Binding-site contacts:
Ligand atom C6 contacts residue LYS92 of chain 1.B at 4.0 Å.
Ligand atom C2 contacts residue TYR72 of chain 1.B at 3.5 Å (hydrophobic).
Ligand atom C contacts residue THR11 of chain 1.B at 3.2 Å.
Ligand atom CL contacts residue THR11 of chain 1.B at 3.4 Å.
Ligand atom N1 contacts residue GLU87 of chain 1.B at 3.6 Å (salt-bridge).
Ligand atom C5 contacts residue ILE96 of chain 1.B at 4.1 Å (hydrophobic).
Ligand atom CL contacts residue PRO9 of chain 1.B at 3.6 Å.
Ligand atom O2 contacts residue GLU87 of chain 1.B at 3.6 Å.
Ligand atom C4 contacts residue TYR72 of chain 1.B at 3.5 Å (hydrophobic).
Ligand atom O contacts residue GLU87 of chain 1.B at 3.0 Å (salt-bridge).
Ligand atom C7 contacts residue GLU87 of chain 1.B at 3.7 Å.
Ligand atom O1 contacts residue ILE96 of chain 1.B at 4.2 Å.
Ligand atom O contacts residue ILE96 of chain 1.B at 4.3 Å.
Ligand atom N1 contacts residue LYS92 of chain 1.B at 4.2 Å.
Ligand atom C5 contacts residue THR11 of chain 1.B at 3.9 Å.
Ligand atom C1 contacts residue THR11 of chain 1.B at 3.9 Å.
Ligand atom C5 contacts residue TYR72 of chain 1.B at 3.4 Å (hydrophobic).
Ligand atom C7 contacts residue TYR72 of chain 1.B at 3.5 Å (hydrophobic).
Ligand atom O1 contacts residue TYR72 of chain 1.B at 4.3 Å.
Ligand atom CL contacts residue PHE10 of chain 1.B at 3.6 Å.
Ligand atom CL contacts residue ILE96 of chain 1.B at 4.1 Å.
Ligand atom C contacts residue GLN74 of chain 1.B at 4.2 Å.
Ligand atom C4 contacts residue ILE96 of chain 1.B at 3.8 Å (hydrophobic).
Ligand atom N1 contacts residue TYR72 of chain 1.B at 3.7 Å.
Ligand atom C3 contacts residue TYR72 of chain 1.B at 3.7 Å (hydrophobic).
Ligand atom CL contacts residue PHE100 of chain 1.B at 3.9 Å.
Ligand atom N contacts residue GLU87 of chain 1.B at 3.7 Å.
Ligand atom C7 contacts residue LYS92 of chain 1.B at 3.8 Å.
Ligand atom C contacts residue TYR72 of chain 1.B at 3.7 Å (hydrophobic).
Ligand atom N contacts residue ILE96 of chain 1.B at 4.2 Å.
Ligand atom O2 contacts residue LYS92 of chain 1.B at 2.6 Å (salt-bridge).
Ligand atom C1 contacts residue TYR72 of chain 1.B at 3.5 Å (hydrophobic).
Ligand atom O1 contacts residue GLU87 of chain 1.B at 3.5 Å.
Ligand atom O contacts residue LYS92 of chain 1.B at 3.8 Å.
Ligand atom C6 contacts residue TYR72 of chain 1.B at 3.7 Å (hydrophobic).
Ligand atom O1 contacts residue PHE93 of chain 1.B at 3.2 Å.
Ligand atom CL contacts residue TYR72 of chain 1.B at 4.1 Å.
Ligand atom C6 contacts residue GLU87 of chain 1.B at 4.3 Å.
Ligand atom C1 contacts residue GLN74 of chain 1.B at 4.1 Å.
Ligand atom N contacts residue TYR72 of chain 1.B at 4.3 Å.

Sequence of chain 1.B:
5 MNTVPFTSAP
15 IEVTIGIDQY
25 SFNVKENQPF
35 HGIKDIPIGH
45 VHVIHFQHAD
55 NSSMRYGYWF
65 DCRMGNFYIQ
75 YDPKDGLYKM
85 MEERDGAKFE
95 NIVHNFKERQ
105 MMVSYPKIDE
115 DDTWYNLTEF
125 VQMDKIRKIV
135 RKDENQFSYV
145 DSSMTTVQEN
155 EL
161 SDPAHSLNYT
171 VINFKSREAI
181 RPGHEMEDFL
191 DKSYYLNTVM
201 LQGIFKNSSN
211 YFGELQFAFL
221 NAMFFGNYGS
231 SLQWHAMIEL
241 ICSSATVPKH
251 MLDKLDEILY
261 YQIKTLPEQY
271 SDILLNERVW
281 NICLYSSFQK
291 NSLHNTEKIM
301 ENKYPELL

The protein below binds the small molecule below.
Small molecule (SMILES): O=[N+]([O-])c1cc(Cl)ccc1NCCO